Binding-site contacts:
Ligand atom S01 contacts residue SER63 of chain 1.B at 3.9 Å.
Ligand atom C12 contacts residue PRO33 of chain 1.B at 3.9 Å (hydrophobic).
Ligand atom C05 contacts residue PHE113 of chain 1.B at 3.5 Å (hydrophobic).
Ligand atom C04 contacts residue ILE64 of chain 1.B at 4.3 Å (hydrophobic).
Ligand atom C06 contacts residue PHE113 of chain 1.B at 4.1 Å (hydrophobic).
Ligand atom C08 contacts residue TYR36 of chain 1.B at 4.1 Å (hydrophobic).
Ligand atom C02 contacts residue TYR95 of chain 1.C at 4.4 Å (hydrophobic).
Ligand atom C08 contacts residue LYS32 of chain 1.B at 4.4 Å.
Ligand atom C02 contacts residue TYR36 of chain 1.B at 3.8 Å (hydrophobic).
Ligand atom C14 contacts residue LYS32 of chain 1.B at 4.3 Å.
Ligand atom C10 contacts residue TYR36 of chain 1.B at 4.4 Å (hydrophobic).
Ligand atom S01 contacts residue HIS62 of chain 1.B at 3.6 Å.
Ligand atom C10 contacts residue PRO33 of chain 1.B at 4.0 Å (hydrophobic).
Ligand atom C02 contacts residue MET2 of chain 1.B at 4.0 Å (hydrophobic).
Ligand atom N03 contacts residue TYR95 of chain 1.C at 3.5 Å (h-bond).
Ligand atom C05 contacts residue TYR95 of chain 1.C at 4.5 Å (hydrophobic).
Ligand atom C02 contacts residue PRO1 of chain 1.B at 1.3 Å (hydrophobic).
Ligand atom S01 contacts residue MET2 of chain 1.B at 3.8 Å.
Ligand atom N03 contacts residue PRO1 of chain 1.B at 2.4 Å (h-bond).
Ligand atom C07 contacts residue PHE113 of chain 1.B at 3.9 Å (hydrophobic).
Ligand atom C15 contacts residue LYS32 of chain 1.B at 3.9 Å.
Ligand atom C06 contacts residue TYR36 of chain 1.B at 4.1 Å (hydrophobic).
Ligand atom C11 contacts residue PRO33 of chain 1.B at 4.1 Å (hydrophobic).
Ligand atom S01 contacts residue PRO1 of chain 1.B at 2.6 Å (h-bond).
Ligand atom C05 contacts residue ILE64 of chain 1.B at 3.6 Å (hydrophobic).
Ligand atom C04 contacts residue PRO1 of chain 1.B at 3.7 Å (hydrophobic).
Ligand atom C14 contacts residue PRO33 of chain 1.B at 3.4 Å (hydrophobic).
Ligand atom C15 contacts residue PRO33 of chain 1.B at 3.4 Å (hydrophobic).
Ligand atom C06 contacts residue PRO1 of chain 1.B at 4.3 Å (hydrophobic).
Ligand atom C09 contacts residue TYR36 of chain 1.B at 4.0 Å (hydrophobic).
Ligand atom C13 contacts residue PRO33 of chain 1.B at 3.7 Å (hydrophobic).
Ligand atom S01 contacts residue ILE64 of chain 1.B at 4.3 Å.
Ligand atom C04 contacts residue PHE113 of chain 1.B at 3.8 Å (hydrophobic).
Ligand atom C06 contacts residue TYR95 of chain 1.C at 4.5 Å (hydrophobic).
Ligand atom C04 contacts residue TYR95 of chain 1.C at 3.6 Å (hydrophobic).
Ligand atom C11 contacts residue TYR36 of chain 1.B at 4.2 Å (hydrophobic).
Ligand atom N03 contacts residue TYR36 of chain 1.B at 3.4 Å (h-bond).
Ligand atom C04 contacts residue TYR36 of chain 1.B at 4.4 Å (hydrophobic).

This protein binds this small molecule.
Small molecule (SMILES): S=C=NCCCCCCc1ccccc1

Sequence of chain 1.C:
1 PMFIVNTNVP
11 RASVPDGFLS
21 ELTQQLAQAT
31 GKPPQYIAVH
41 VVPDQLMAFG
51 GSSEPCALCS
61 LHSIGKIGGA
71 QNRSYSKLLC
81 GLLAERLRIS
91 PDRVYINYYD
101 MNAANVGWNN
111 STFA

Sequence of chain 1.B:
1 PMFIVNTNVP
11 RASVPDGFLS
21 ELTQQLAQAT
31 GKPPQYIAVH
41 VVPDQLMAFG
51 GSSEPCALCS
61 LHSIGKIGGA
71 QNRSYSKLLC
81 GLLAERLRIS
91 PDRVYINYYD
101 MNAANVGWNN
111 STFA